Binding-site contacts:
Ligand atom O contacts residue ASN62 of chain 1.A at 4.1 Å.
Ligand atom CA contacts residue GLU245 of chain 1.A at 3.2 Å.
Ligand atom CD2 contacts residue GLU83 of chain 1.A at 3.8 Å.
Ligand atom O contacts residue ILE61 of chain 1.A at 3.9 Å.
Ligand atom CD1 contacts residue GLU245 of chain 1.A at 3.9 Å.
Ligand atom CD2 contacts residue MET246 of chain 1.A at 4.0 Å (hydrophobic).
Ligand atom C contacts residue ILE61 of chain 1.A at 4.0 Å (hydrophobic).
Ligand atom N contacts residue GLU245 of chain 1.A at 2.7 Å (salt-bridge).
Ligand atom CB contacts residue GLU245 of chain 1.A at 3.4 Å.
Ligand atom C contacts residue GLU245 of chain 1.A at 3.5 Å.
Ligand atom CG contacts residue VAL79 of chain 1.A at 4.2 Å (hydrophobic).
Ligand atom CD2 contacts residue ILE61 of chain 1.A at 3.6 Å (hydrophobic).
Ligand atom CD1 contacts residue LEU242 of chain 1.A at 4.2 Å (hydrophobic).
Ligand atom CB contacts residue GLN78 of chain 1.A at 4.2 Å.
Ligand atom ND1 contacts residue VAL79 of chain 1.A at 3.3 Å.
Ligand atom CD1 contacts residue MET246 of chain 1.A at 3.8 Å (hydrophobic).
Ligand atom CG contacts residue ILE61 of chain 1.A at 4.1 Å (hydrophobic).
Ligand atom CD1 contacts residue ILE61 of chain 1.A at 3.6 Å (hydrophobic).
Ligand atom C contacts residue LYS65 of chain 1.A at 4.3 Å.
Ligand atom CD1 contacts residue ASP241 of chain 1.A at 3.5 Å.
Ligand atom C contacts residue GLU245 of chain 1.A at 3.4 Å.
Ligand atom CG contacts residue GLN78 of chain 1.A at 4.2 Å.
Ligand atom O contacts residue LYS65 of chain 1.A at 3.5 Å.
Ligand atom CG1 contacts residue GLU245 of chain 1.A at 3.4 Å.
Ligand atom CA contacts residue GLU245 of chain 1.A at 3.4 Å.
Ligand atom CB contacts residue ILE61 of chain 1.A at 3.9 Å (hydrophobic).
Ligand atom CD2 contacts residue LEU82 of chain 1.A at 3.8 Å (hydrophobic).
Ligand atom CB contacts residue GLU245 of chain 1.A at 3.8 Å.
Ligand atom CA contacts residue ILE61 of chain 1.A at 4.2 Å (hydrophobic).
Ligand atom CD1 contacts residue GLN78 of chain 1.A at 4.1 Å.
Ligand atom N contacts residue GLU245 of chain 1.A at 3.7 Å.
Ligand atom N contacts residue ILE61 of chain 1.A at 4.1 Å.
Ligand atom CD2 contacts residue GLN78 of chain 1.A at 3.8 Å.
Ligand atom CD1 contacts residue VAL79 of chain 1.A at 3.7 Å (hydrophobic).
Ligand atom CD2 contacts residue VAL79 of chain 1.A at 3.6 Å (hydrophobic).
Ligand atom CE1 contacts residue VAL79 of chain 1.A at 3.4 Å (hydrophobic).
Ligand atom CD2 contacts residue LYS65 of chain 1.A at 4.2 Å.
Ligand atom CD1 contacts residue LEU242 of chain 1.A at 3.8 Å (hydrophobic).
Ligand atom CA contacts residue GLU245 of chain 1.A at 3.9 Å.
Ligand atom N contacts residue GLU245 of chain 1.A at 2.8 Å (salt-bridge).

Sequence of chain 1.A:
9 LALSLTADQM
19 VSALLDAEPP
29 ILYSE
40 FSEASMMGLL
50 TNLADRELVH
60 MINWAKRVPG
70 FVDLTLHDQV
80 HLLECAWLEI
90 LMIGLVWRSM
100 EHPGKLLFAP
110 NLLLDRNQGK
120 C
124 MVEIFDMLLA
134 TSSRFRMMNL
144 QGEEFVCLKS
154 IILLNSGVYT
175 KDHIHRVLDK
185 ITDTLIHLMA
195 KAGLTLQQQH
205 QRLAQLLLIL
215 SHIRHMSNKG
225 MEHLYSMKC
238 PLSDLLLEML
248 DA

The protein below binds the small molecule below.
Small molecule (SMILES): CC[C@H](C)[C@H](NC(=O)[C@H](C)N)C(=O)N[C@@H](CC(C)C)C(=O)N[C@@H](CC1=NC=NC1)C(=O)N[C@@H](CCCN=C(N)N)C(=O)N[C@@H](CC(C)C)C(=O)N[C@@H](CC(C)C)C(=O)N[C@@H](C)C(=O)N[C@@H](C)C=O